Sequence of chain 1.G:
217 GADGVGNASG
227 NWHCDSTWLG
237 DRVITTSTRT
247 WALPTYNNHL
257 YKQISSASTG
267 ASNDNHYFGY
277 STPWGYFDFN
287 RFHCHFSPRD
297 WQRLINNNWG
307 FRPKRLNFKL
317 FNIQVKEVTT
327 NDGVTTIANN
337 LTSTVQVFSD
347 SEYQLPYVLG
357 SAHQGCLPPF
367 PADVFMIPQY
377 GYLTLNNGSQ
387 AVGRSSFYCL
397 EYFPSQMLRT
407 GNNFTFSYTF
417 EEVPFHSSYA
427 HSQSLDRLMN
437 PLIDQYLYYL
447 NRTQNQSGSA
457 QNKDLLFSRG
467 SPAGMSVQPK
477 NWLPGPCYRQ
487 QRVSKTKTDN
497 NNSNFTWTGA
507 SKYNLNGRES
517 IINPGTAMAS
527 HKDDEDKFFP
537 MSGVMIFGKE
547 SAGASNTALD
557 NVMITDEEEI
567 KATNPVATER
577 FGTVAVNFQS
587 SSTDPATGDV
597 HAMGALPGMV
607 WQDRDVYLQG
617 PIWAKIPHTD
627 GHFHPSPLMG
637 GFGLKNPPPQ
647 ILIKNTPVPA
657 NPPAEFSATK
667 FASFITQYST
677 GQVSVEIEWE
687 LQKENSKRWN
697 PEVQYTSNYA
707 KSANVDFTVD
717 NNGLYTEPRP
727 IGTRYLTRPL

Binding-site contacts:
Ligand atom N9 contacts residue PRO631 of chain 1.G at 3.8 Å.
Ligand atom N7 contacts residue HIS630 of chain 1.G at 3.7 Å.
Ligand atom C5 contacts residue SER632 of chain 1.G at 3.9 Å.
Ligand atom C5 contacts residue PRO631 of chain 1.G at 4.4 Å (hydrophobic).
Ligand atom C2 contacts residue PRO631 of chain 1.G at 4.2 Å (hydrophobic).
Ligand atom C2 contacts residue GLY639 of chain 1.G at 2.9 Å.
Ligand atom C6 contacts residue SER632 of chain 1.G at 4.0 Å.
Ligand atom N6 contacts residue GLY639 of chain 1.G at 3.5 Å (h-bond).
Ligand atom N3 contacts residue PRO631 of chain 1.G at 4.1 Å.
Ligand atom N6 contacts residue SER632 of chain 1.G at 3.6 Å.
Ligand atom N6 contacts residue GLY637 of chain 1.G at 3.4 Å (h-bond).
Ligand atom C4 contacts residue PRO631 of chain 1.G at 4.2 Å (hydrophobic).
Ligand atom C6 contacts residue GLY639 of chain 1.G at 3.7 Å.
Ligand atom N7 contacts residue SER632 of chain 1.G at 3.7 Å.
Ligand atom N3 contacts residue GLY639 of chain 1.G at 4.2 Å.
Ligand atom N1 contacts residue PRO631 of chain 1.G at 4.2 Å.
Ligand atom N6 contacts residue PRO633 of chain 1.G at 4.4 Å.
Ligand atom C8 contacts residue HIS630 of chain 1.G at 3.3 Å.
Ligand atom C2 contacts residue ILE622 of chain 1.G at 4.3 Å (hydrophobic).
Ligand atom N1 contacts residue PHE638 of chain 1.G at 4.1 Å.
Ligand atom N6 contacts residue PHE638 of chain 1.G at 3.7 Å.
Ligand atom N7 contacts residue ASP609 of chain 1.G at 4.0 Å.
Ligand atom C5 contacts residue PRO420 of chain 1.G at 4.5 Å (hydrophobic).
Ligand atom C6 contacts residue PRO631 of chain 1.G at 4.3 Å (hydrophobic).
Ligand atom N9 contacts residue HIS630 of chain 1.G at 4.4 Å.
Ligand atom N1 contacts residue GLY639 of chain 1.G at 3.0 Å (h-bond).

A protein and the small-molecule ligand that binds it are described below.
Small molecule (SMILES): Nc1ncnc2[nH]cnc12